Binding-site contacts:
Ligand atom C01 contacts residue PRO188 of chain 1.A at 3.9 Å (hydrophobic).
Ligand atom N08 contacts residue LEU192 of chain 1.A at 4.5 Å.
Ligand atom O06 contacts residue GLU276 of chain 1.A at 1.8 Å (salt-bridge).
Ligand atom C03 contacts residue GLU276 of chain 1.A at 3.1 Å.
Ligand atom N08 contacts residue ALA189 of chain 1.A at 3.3 Å.
Ligand atom N02 contacts residue GLU276 of chain 1.A at 3.0 Å.
Ligand atom C09 contacts residue ALA189 of chain 1.A at 4.0 Å (hydrophobic).
Ligand atom C09 contacts residue LEU192 of chain 1.A at 3.9 Å (hydrophobic).
Ligand atom C05 contacts residue GLU276 of chain 1.A at 1.7 Å.
Ligand atom C11 contacts residue LEU192 of chain 1.A at 3.5 Å (hydrophobic).
Ligand atom C13 contacts residue PHE280 of chain 1.A at 4.5 Å (hydrophobic).
Ligand atom C14 contacts residue ASN193 of chain 1.A at 4.4 Å.
Ligand atom C13 contacts residue LEU192 of chain 1.A at 3.6 Å (hydrophobic).
Ligand atom C11 contacts residue GLY277 of chain 1.A at 4.1 Å.
Ligand atom C10 contacts residue PHE280 of chain 1.A at 4.0 Å (hydrophobic).
Ligand atom C11 contacts residue PHE196 of chain 1.A at 3.6 Å (hydrophobic).
Ligand atom C10 contacts residue GLU276 of chain 1.A at 3.8 Å.
Ligand atom C10 contacts residue LEU192 of chain 1.A at 3.5 Å (hydrophobic).
Ligand atom C03 contacts residue ALA189 of chain 1.A at 4.0 Å (hydrophobic).
Ligand atom C11 contacts residue PHE280 of chain 1.A at 3.4 Å (hydrophobic).
Ligand atom C12 contacts residue LEU192 of chain 1.A at 3.6 Å (hydrophobic).
Ligand atom C13 contacts residue ALA189 of chain 1.A at 4.0 Å (hydrophobic).
Ligand atom C01 contacts residue ALA189 of chain 1.A at 3.3 Å (hydrophobic).
Ligand atom N02 contacts residue ALA189 of chain 1.A at 3.9 Å.
Ligand atom C11 contacts residue GLU276 of chain 1.A at 4.2 Å.
Ligand atom C01 contacts residue GLU276 of chain 1.A at 3.6 Å.
Ligand atom N08 contacts residue GLU276 of chain 1.A at 3.9 Å.
Ligand atom N07 contacts residue GLU276 of chain 1.A at 2.4 Å (salt-bridge).
Ligand atom C01 contacts residue SER187 of chain 1.A at 3.3 Å.
Ligand atom C04 contacts residue GLU276 of chain 1.A at 2.4 Å.
Ligand atom C14 contacts residue LEU192 of chain 1.A at 4.0 Å (hydrophobic).
Ligand atom C12 contacts residue PHE280 of chain 1.A at 3.6 Å (hydrophobic).
Ligand atom C13 contacts residue ASN193 of chain 1.A at 3.8 Å.
Ligand atom C09 contacts residue GLU276 of chain 1.A at 4.3 Å.
Ligand atom C14 contacts residue ALA189 of chain 1.A at 3.5 Å (hydrophobic).
Ligand atom C12 contacts residue PHE196 of chain 1.A at 2.7 Å (hydrophobic).
Ligand atom C13 contacts residue PHE196 of chain 1.A at 3.6 Å (hydrophobic).

Sequence of chain 1.A:
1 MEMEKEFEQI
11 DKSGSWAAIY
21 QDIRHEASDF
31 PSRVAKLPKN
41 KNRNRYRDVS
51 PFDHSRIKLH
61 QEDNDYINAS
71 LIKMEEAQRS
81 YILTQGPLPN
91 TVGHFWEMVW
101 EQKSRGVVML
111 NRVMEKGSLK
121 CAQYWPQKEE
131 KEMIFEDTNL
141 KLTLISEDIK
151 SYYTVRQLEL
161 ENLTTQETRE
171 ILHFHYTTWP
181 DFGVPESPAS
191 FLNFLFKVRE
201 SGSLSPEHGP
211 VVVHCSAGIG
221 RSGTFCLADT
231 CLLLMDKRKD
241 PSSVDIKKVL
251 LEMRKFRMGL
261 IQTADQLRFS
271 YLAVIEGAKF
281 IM

The small molecule below binds the protein below.
Small molecule (SMILES): Cn1[nH]c(=O)cc1Nc1ccccc1